Binding-site contacts:
Ligand atom O1 contacts residue TYR194 of chain 39.A at 3.8 Å.
Ligand atom C5 contacts residue LEU103 of chain 39.A at 3.0 Å (hydrophobic).
Ligand atom C4 contacts residue THR102 of chain 39.A at 3.9 Å.
Ligand atom O5 contacts residue LEU103 of chain 39.A at 3.3 Å.
Ligand atom O3 contacts residue ASN215 of chain 39.A at 2.1 Å.
Ligand atom O6 contacts residue HIS241 of chain 39.A at 4.0 Å.
Ligand atom C1 contacts residue MET195 of chain 39.A at 3.2 Å (hydrophobic).
Ligand atom O2 contacts residue MET217 of chain 39.A at 3.3 Å (h-bond).
Ligand atom O3 contacts residue MET217 of chain 39.A at 2.5 Å (h-bond).
Ligand atom O2 contacts residue ASN215 of chain 39.A at 3.5 Å.
Ligand atom O4 contacts residue ASN215 of chain 39.A at 3.4 Å (h-bond).
Ligand atom O6 contacts residue LEU103 of chain 39.A at 3.3 Å.
Ligand atom O6 contacts residue LEU103 of chain 39.A at 4.0 Å.
Ligand atom O2 contacts residue TYR193 of chain 39.A at 3.9 Å.
Ligand atom O1 contacts residue MET195 of chain 39.A at 3.8 Å.
Ligand atom O6 contacts residue THR102 of chain 39.A at 2.4 Å.
Ligand atom O5 contacts residue THR102 of chain 39.A at 3.6 Å.
Ligand atom O5 contacts residue LEU103 of chain 39.A at 3.0 Å (h-bond).
Ligand atom C6 contacts residue LEU103 of chain 39.A at 3.2 Å (hydrophobic).
Ligand atom O1 contacts residue GLN104 of chain 39.A at 3.9 Å.
Ligand atom C6 contacts residue LEU103 of chain 39.A at 2.7 Å (hydrophobic).
Ligand atom O4 contacts residue THR102 of chain 39.A at 3.8 Å.
Ligand atom O6 contacts residue ILE101 of chain 39.A at 2.1 Å (h-bond).
Ligand atom C3 contacts residue MET217 of chain 39.A at 3.2 Å (hydrophobic).
Ligand atom C5 contacts residue LEU103 of chain 39.A at 3.5 Å (hydrophobic).
Ligand atom C5 contacts residue THR102 of chain 39.A at 2.8 Å.
Ligand atom O2 contacts residue MET195 of chain 39.A at 3.6 Å.
Ligand atom C5 contacts residue HIS263 of chain 39.A at 3.9 Å.
Ligand atom C4 contacts residue ASN215 of chain 39.A at 4.0 Å.
Ligand atom C3 contacts residue ASN215 of chain 39.A at 3.5 Å.
Ligand atom O4 contacts residue ILE101 of chain 39.A at 4.0 Å.
Ligand atom O4 contacts residue HIS263 of chain 39.A at 2.6 Å.
Ligand atom C2 contacts residue MET217 of chain 39.A at 3.5 Å (hydrophobic).
Ligand atom C6 contacts residue ILE101 of chain 39.A at 3.2 Å (hydrophobic).
Ligand atom C4 contacts residue HIS263 of chain 39.A at 3.7 Å.
Ligand atom C6 contacts residue THR102 of chain 39.A at 1.9 Å.
Ligand atom O3 contacts residue ILE101 of chain 39.A at 3.5 Å.
Ligand atom C2 contacts residue TYR193 of chain 39.A at 3.8 Å (hydrophobic).
Ligand atom O3 contacts residue TYR194 of chain 39.A at 3.9 Å.
Ligand atom C6 contacts residue HIS241 of chain 39.A at 3.7 Å.

This small molecule binds to this protein.
Small molecule (SMILES): OC[C@H]1O[C@@](CO)(O[C@H]2O[C@H](CO)[C@@H](O)[C@H](O)[C@H]2O)[C@@H](O)[C@@H]1O

Sequence of chain 39.A:
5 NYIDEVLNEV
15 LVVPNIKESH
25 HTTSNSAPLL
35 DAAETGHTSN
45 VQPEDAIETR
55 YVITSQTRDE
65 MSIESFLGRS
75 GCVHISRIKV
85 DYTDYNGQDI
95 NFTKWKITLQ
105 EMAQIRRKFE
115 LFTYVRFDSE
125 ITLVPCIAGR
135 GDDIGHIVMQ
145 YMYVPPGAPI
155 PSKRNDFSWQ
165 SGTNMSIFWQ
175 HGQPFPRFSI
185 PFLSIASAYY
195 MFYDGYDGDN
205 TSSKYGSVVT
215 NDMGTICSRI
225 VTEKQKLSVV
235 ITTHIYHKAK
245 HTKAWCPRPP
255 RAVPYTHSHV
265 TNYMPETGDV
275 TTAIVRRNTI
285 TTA